Sequence of chain 1.A:
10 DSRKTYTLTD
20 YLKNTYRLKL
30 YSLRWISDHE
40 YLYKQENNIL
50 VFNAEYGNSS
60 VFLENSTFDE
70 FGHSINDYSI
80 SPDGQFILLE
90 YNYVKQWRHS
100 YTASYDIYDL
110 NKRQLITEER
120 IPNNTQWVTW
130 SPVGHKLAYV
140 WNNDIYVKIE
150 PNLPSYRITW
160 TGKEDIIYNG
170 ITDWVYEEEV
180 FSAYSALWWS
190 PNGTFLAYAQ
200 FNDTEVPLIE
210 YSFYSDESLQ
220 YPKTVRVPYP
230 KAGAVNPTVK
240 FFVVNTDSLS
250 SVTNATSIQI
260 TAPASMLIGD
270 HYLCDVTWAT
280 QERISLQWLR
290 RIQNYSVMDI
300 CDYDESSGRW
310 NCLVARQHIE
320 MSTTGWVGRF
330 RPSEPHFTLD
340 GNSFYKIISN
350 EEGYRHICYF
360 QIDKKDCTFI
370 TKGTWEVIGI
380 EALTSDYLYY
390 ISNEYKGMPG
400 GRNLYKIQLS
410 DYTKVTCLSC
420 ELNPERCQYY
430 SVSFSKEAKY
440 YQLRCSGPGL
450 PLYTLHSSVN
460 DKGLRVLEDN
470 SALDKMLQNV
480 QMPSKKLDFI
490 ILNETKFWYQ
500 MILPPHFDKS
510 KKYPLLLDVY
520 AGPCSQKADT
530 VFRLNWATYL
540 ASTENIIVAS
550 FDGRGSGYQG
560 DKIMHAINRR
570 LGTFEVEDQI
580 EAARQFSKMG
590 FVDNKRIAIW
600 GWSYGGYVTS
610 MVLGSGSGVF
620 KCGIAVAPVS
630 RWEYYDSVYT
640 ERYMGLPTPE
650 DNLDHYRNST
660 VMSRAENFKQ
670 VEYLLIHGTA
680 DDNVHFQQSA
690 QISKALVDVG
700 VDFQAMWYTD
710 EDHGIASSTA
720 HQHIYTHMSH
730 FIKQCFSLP

The protein below binds the small molecule below.
Small molecule (SMILES): CC(=O)N[C@H]1[C@H](O[C@H]2[C@H](O)[C@@H](NC(C)=O)CO[C@@H]2CO)O[C@H](CO)[C@@H](O)[C@@H]1O

Binding-site contacts:
Ligand atom C6 contacts residue GLU281 of chain 1.A at 3.3 Å.
Ligand atom C2 contacts residue ASN191 of chain 1.A at 2.3 Å.
Ligand atom C1 contacts residue THR193 of chain 1.A at 3.1 Å.
Ligand atom C8 contacts residue ASN191 of chain 1.A at 3.8 Å.
Ligand atom O3 contacts residue GLU304 of chain 1.A at 3.2 Å (salt-bridge).
Ligand atom C7 contacts residue ASN191 of chain 1.A at 3.2 Å.
Ligand atom C8 contacts residue PHE194 of chain 1.A at 3.7 Å (hydrophobic).
Ligand atom O6 contacts residue GLU281 of chain 1.A at 2.7 Å (salt-bridge).
Ligand atom C3 contacts residue GLU304 of chain 1.A at 3.6 Å.
Ligand atom C8 contacts residue TYR302 of chain 1.A at 3.4 Å (hydrophobic).
Ligand atom O5 contacts residue THR193 of chain 1.A at 3.7 Å.
Ligand atom O5 contacts residue ASN191 of chain 1.A at 2.4 Å (h-bond).
Ligand atom N2 contacts residue GLU304 of chain 1.A at 4.0 Å.
Ligand atom O6 contacts residue GLN280 of chain 1.A at 3.6 Å.
Ligand atom C3 contacts residue ASN191 of chain 1.A at 3.7 Å.
Ligand atom O7 contacts residue THR193 of chain 1.A at 4.5 Å.
Ligand atom O7 contacts residue ASN244 of chain 1.A at 4.3 Å.
Ligand atom O5 contacts residue GLN280 of chain 1.A at 3.6 Å.
Ligand atom N2 contacts residue GLU281 of chain 1.A at 3.9 Å.
Ligand atom C4 contacts residue THR193 of chain 1.A at 4.4 Å.
Ligand atom C6 contacts residue GLN280 of chain 1.A at 3.8 Å.
Ligand atom C4 contacts residue ASN191 of chain 1.A at 4.2 Å.
Ligand atom C5 contacts residue THR193 of chain 1.A at 3.5 Å.
Ligand atom C2 contacts residue GLU304 of chain 1.A at 4.4 Å.
Ligand atom C1 contacts residue ASN191 of chain 1.A at 1.4 Å.
Ligand atom C5 contacts residue ASN191 of chain 1.A at 3.6 Å.
Ligand atom O7 contacts residue ASN191 of chain 1.A at 3.6 Å (h-bond).
Ligand atom N2 contacts residue THR193 of chain 1.A at 4.0 Å.
Ligand atom C2 contacts residue THR193 of chain 1.A at 4.0 Å.
Ligand atom C3 contacts residue THR193 of chain 1.A at 4.3 Å.
Ligand atom N2 contacts residue ASN191 of chain 1.A at 2.8 Å (h-bond).
Ligand atom C8 contacts residue ASN244 of chain 1.A at 4.3 Å.
Ligand atom C1 contacts residue GLU281 of chain 1.A at 4.5 Å.
Ligand atom C5 contacts residue GLN280 of chain 1.A at 4.3 Å.
Ligand atom C1 contacts residue GLN280 of chain 1.A at 4.1 Å.